Sequence of chain 1.A:
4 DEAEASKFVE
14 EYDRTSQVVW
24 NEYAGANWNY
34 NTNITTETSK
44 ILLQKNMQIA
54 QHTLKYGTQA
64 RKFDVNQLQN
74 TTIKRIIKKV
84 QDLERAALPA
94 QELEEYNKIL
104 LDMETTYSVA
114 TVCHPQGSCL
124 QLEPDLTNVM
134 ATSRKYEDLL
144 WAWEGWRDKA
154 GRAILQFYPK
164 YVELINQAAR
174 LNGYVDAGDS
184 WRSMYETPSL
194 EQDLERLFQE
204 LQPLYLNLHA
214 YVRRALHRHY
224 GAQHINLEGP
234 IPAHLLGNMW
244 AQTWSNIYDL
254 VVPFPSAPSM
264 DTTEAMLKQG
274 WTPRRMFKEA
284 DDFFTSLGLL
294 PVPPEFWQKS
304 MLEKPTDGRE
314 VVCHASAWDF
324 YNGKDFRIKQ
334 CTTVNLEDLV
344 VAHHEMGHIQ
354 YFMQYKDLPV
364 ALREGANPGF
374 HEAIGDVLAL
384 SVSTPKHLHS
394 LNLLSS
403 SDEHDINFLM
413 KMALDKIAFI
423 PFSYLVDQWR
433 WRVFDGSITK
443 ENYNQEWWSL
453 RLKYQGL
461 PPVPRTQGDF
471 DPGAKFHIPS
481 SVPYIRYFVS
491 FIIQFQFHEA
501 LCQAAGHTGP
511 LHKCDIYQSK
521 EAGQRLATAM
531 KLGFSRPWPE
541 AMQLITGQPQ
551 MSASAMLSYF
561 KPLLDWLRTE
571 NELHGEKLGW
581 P

A protein and the small-molecule ligand that binds it are described below.
Small molecule (SMILES): CC(=O)N[C@@H]1[C@@H](O)[C@H](O)[C@@H](CO)O[C@H]1O

Binding-site contacts:
Ligand atom C2 contacts residue ASN36 of chain 1.A at 2.4 Å.
Ligand atom C6 contacts residue GLU40 of chain 1.A at 3.8 Å.
Ligand atom O6 contacts residue THR41 of chain 1.A at 3.8 Å.
Ligand atom C5 contacts residue THR38 of chain 1.A at 4.4 Å.
Ligand atom C7 contacts residue ASN36 of chain 1.A at 3.5 Å.
Ligand atom O6 contacts residue THR38 of chain 1.A at 4.0 Å.
Ligand atom C8 contacts residue ASP310 of chain 1.A at 3.8 Å.
Ligand atom C5 contacts residue ASN36 of chain 1.A at 3.6 Å.
Ligand atom C3 contacts residue ASN36 of chain 1.A at 3.8 Å.
Ligand atom C6 contacts residue THR38 of chain 1.A at 3.9 Å.
Ligand atom N2 contacts residue ASN36 of chain 1.A at 2.9 Å (h-bond).
Ligand atom C4 contacts residue ASN36 of chain 1.A at 4.2 Å.
Ligand atom N2 contacts residue ARG312 of chain 1.A at 4.2 Å.
Ligand atom O5 contacts residue THR38 of chain 1.A at 4.0 Å.
Ligand atom C1 contacts residue ASN36 of chain 1.A at 1.4 Å.
Ligand atom O7 contacts residue ASN36 of chain 1.A at 3.7 Å.
Ligand atom C7 contacts residue ARG312 of chain 1.A at 4.0 Å.
Ligand atom O6 contacts residue GLU40 of chain 1.A at 3.7 Å.
Ligand atom O5 contacts residue THR41 of chain 1.A at 4.2 Å.
Ligand atom C1 contacts residue THR38 of chain 1.A at 4.3 Å.
Ligand atom C8 contacts residue ARG312 of chain 1.A at 3.4 Å.
Ligand atom O5 contacts residue ASN36 of chain 1.A at 2.3 Å (h-bond).